Binding-site contacts:
Ligand atom C1 contacts residue TYR19 of chain 1.A at 4.2 Å (hydrophobic).
Ligand atom C3 contacts residue MSE351 of chain 1.C at 4.2 Å.
Ligand atom O5 contacts residue GLU306 of chain 1.C at 2.5 Å (salt-bridge).
Ligand atom C1 contacts residue GLN125 of chain 1.A at 4.0 Å.
Ligand atom O2 contacts residue GLU306 of chain 1.C at 4.4 Å.
Ligand atom O2 contacts residue MSE185 of chain 1.C at 3.0 Å.
Ligand atom O4 contacts residue MSE351 of chain 1.C at 4.3 Å.
Ligand atom O1 contacts residue PHE83 of chain 1.A at 4.0 Å.
Ligand atom O5 contacts residue MN1 of chain 1.I at 2.5 Å.
Ligand atom O1 contacts residue PHE279 of chain 1.C at 3.9 Å.
Ligand atom O4 contacts residue GLU333 of chain 1.C at 3.2 Å (salt-bridge).
Ligand atom C5 contacts residue PHE83 of chain 1.A at 4.5 Å (hydrophobic).
Ligand atom O1 contacts residue MSE185 of chain 1.C at 3.9 Å.
Ligand atom C2 contacts residue PHE83 of chain 1.A at 3.9 Å (hydrophobic).
Ligand atom C4 contacts residue GLU333 of chain 1.C at 3.7 Å.
Ligand atom C4 contacts residue MN1 of chain 1.I at 3.2 Å.
Ligand atom O1 contacts residue TYR19 of chain 1.A at 4.3 Å.
Ligand atom O2 contacts residue MSE351 of chain 1.C at 3.8 Å.
Ligand atom C5 contacts residue HIS128 of chain 1.A at 3.6 Å.
Ligand atom C2 contacts residue MSE185 of chain 1.C at 4.0 Å.
Ligand atom C5 contacts residue MN1 of chain 1.I at 3.3 Å.
Ligand atom C2 contacts residue PHE279 of chain 1.C at 4.5 Å (hydrophobic).
Ligand atom C4 contacts residue GLU306 of chain 1.C at 3.5 Å.
Ligand atom O4 contacts residue HIS350 of chain 1.C at 3.8 Å.
Ligand atom O4 contacts residue GLU306 of chain 1.C at 3.9 Å.
Ligand atom C5 contacts residue GLU306 of chain 1.C at 3.5 Å.
Ligand atom O4 contacts residue MN1 of chain 1.I at 3.0 Å.
Ligand atom O3 contacts residue PHE83 of chain 1.A at 4.3 Å.
Ligand atom O2 contacts residue PHE279 of chain 1.C at 3.1 Å.
Ligand atom C1 contacts residue PHE83 of chain 1.A at 3.8 Å (hydrophobic).
Ligand atom O3 contacts residue HIS128 of chain 1.A at 2.7 Å (h-bond).
Ligand atom O5 contacts residue GLU333 of chain 1.C at 2.7 Å (salt-bridge).
Ligand atom C4 contacts residue MSE351 of chain 1.C at 4.4 Å.
Ligand atom O5 contacts residue HIS450 of chain 1.C at 3.5 Å (h-bond).
Ligand atom O3 contacts residue GLN125 of chain 1.A at 3.3 Å (h-bond).
Ligand atom C3 contacts residue HIS128 of chain 1.A at 4.0 Å.
Ligand atom C5 contacts residue HIS449 of chain 1.C at 3.9 Å.
Ligand atom C4 contacts residue HIS128 of chain 1.A at 4.4 Å.
Ligand atom C5 contacts residue GLU333 of chain 1.C at 3.0 Å.
Ligand atom O5 contacts residue HIS449 of chain 1.C at 2.9 Å (h-bond).

Sequence of chain 1.A:
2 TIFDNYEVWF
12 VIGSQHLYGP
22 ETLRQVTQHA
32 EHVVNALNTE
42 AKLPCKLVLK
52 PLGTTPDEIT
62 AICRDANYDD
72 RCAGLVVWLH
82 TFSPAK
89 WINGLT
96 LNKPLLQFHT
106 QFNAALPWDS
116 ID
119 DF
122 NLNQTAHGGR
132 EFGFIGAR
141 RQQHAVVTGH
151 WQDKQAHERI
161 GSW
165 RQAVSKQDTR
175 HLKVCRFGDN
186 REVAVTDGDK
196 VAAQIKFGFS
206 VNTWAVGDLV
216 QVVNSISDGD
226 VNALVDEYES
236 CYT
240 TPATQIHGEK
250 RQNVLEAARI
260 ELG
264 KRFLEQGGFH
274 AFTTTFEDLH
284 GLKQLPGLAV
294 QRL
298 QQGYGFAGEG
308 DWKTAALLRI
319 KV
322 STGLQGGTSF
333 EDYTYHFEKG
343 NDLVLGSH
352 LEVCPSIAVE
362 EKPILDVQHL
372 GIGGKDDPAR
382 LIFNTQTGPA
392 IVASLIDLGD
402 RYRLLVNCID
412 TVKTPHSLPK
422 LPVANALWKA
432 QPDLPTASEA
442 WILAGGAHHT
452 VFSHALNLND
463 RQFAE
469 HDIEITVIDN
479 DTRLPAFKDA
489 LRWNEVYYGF

Sequence of chain 1.C:
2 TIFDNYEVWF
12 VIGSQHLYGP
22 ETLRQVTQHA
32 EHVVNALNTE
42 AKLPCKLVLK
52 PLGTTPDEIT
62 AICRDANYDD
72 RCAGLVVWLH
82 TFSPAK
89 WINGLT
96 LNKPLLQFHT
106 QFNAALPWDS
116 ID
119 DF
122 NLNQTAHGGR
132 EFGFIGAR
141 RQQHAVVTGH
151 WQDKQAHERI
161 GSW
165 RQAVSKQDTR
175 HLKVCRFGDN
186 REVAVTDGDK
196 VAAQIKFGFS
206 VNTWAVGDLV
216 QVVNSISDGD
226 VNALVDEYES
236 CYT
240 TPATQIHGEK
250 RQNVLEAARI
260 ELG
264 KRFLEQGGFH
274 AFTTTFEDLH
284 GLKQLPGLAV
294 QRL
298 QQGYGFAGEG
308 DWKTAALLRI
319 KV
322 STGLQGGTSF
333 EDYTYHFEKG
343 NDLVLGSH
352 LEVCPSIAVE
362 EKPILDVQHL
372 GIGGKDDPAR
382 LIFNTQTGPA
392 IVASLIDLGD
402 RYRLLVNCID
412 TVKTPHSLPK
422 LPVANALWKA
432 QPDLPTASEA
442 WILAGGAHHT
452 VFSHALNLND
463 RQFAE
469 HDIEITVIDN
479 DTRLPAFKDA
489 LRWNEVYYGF

A small-molecule ligand and the protein it binds are described below.
Small molecule (SMILES): OC[C@@H](O)C(O)[C@@H](O)CO